This protein binds this small molecule.
Small molecule (SMILES): CC(C)CCC[C@@H](C)[C@H]1CC[C@H]2[C@@H]3CC=C4C[C@@H](O)CC[C@]4(C)[C@H]3CC[C@]12C

Binding-site contacts:
Ligand atom C5 contacts residue ASN79 of chain 1.E at 3.5 Å.
Ligand atom C11 contacts residue ILE159 of chain 1.E at 3.9 Å (hydrophobic).
Ligand atom C4 contacts residue ASN79 of chain 1.E at 4.1 Å.
Ligand atom C16 contacts residue ILE82 of chain 1.E at 4.5 Å (hydrophobic).
Ligand atom C7 contacts residue ILE82 of chain 1.E at 4.2 Å (hydrophobic).
Ligand atom C4 contacts residue LEU78 of chain 1.E at 4.1 Å (hydrophobic).
Ligand atom C20 contacts residue TRP162 of chain 1.E at 4.3 Å (hydrophobic).
Ligand atom C2 contacts residue VAL155 of chain 1.E at 3.9 Å (hydrophobic).
Ligand atom C23 contacts residue ILE166 of chain 1.E at 3.9 Å (hydrophobic).
Ligand atom C19 contacts residue ILE159 of chain 1.E at 3.6 Å (hydrophobic).
Ligand atom C15 contacts residue ILE82 of chain 1.E at 3.6 Å (hydrophobic).
Ligand atom C26 contacts residue LEU86 of chain 1.E at 4.0 Å (hydrophobic).
Ligand atom C15 contacts residue TRP162 of chain 1.E at 3.9 Å (hydrophobic).
Ligand atom C6 contacts residue LEU78 of chain 1.E at 4.1 Å (hydrophobic).
Ligand atom C9 contacts residue ASN79 of chain 1.E at 4.5 Å.
Ligand atom C22 contacts residue TRP162 of chain 1.E at 3.9 Å (hydrophobic).
Ligand atom C18 contacts residue TRP162 of chain 1.E at 3.2 Å (hydrophobic).
Ligand atom C6 contacts residue ASN79 of chain 1.E at 3.5 Å.
Ligand atom C8 contacts residue TRP162 of chain 1.E at 4.1 Å (hydrophobic).
Ligand atom C26 contacts residue THR119 of chain 1.E at 3.9 Å.
Ligand atom C25 contacts residue PHE116 of chain 1.E at 4.4 Å (hydrophobic).
Ligand atom C19 contacts residue SER158 of chain 1.E at 3.8 Å.
Ligand atom C27 contacts residue PHE116 of chain 1.E at 3.7 Å (hydrophobic).
Ligand atom C18 contacts residue ILE159 of chain 1.E at 4.0 Å (hydrophobic).
Ligand atom O1 contacts residue VAL155 of chain 1.E at 4.1 Å.
Ligand atom C7 contacts residue ASN79 of chain 1.E at 3.5 Å.
Ligand atom C26 contacts residue PHE116 of chain 1.E at 3.9 Å (hydrophobic).
Ligand atom C25 contacts residue ILE166 of chain 1.E at 4.1 Å (hydrophobic).
Ligand atom C23 contacts residue TRP162 of chain 1.E at 4.2 Å (hydrophobic).
Ligand atom C13 contacts residue TRP162 of chain 1.E at 4.5 Å (hydrophobic).
Ligand atom C8 contacts residue ASN79 of chain 1.E at 3.6 Å.
Ligand atom C26 contacts residue ILE166 of chain 1.E at 3.8 Å (hydrophobic).
Ligand atom C19 contacts residue ASN79 of chain 1.E at 3.5 Å.
Ligand atom O1 contacts residue ILE75 of chain 1.E at 3.4 Å.
Ligand atom C14 contacts residue TRP162 of chain 1.E at 4.3 Å (hydrophobic).
Ligand atom C10 contacts residue ASN79 of chain 1.E at 4.0 Å.

Sequence of chain 1.E:
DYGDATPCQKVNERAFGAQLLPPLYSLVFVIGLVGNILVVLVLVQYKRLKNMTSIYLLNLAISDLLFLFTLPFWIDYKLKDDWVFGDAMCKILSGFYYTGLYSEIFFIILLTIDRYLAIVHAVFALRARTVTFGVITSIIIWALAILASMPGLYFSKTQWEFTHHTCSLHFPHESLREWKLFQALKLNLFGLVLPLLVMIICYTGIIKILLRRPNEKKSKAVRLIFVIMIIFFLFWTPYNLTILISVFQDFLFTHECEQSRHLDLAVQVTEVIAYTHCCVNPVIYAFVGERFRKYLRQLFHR